Binding-site contacts:
Ligand atom O4D contacts residue VAL199 of chain 1.B at 3.2 Å.
Ligand atom O1B contacts residue PHE200 of chain 1.B at 3.2 Å (h-bond).
Ligand atom O1A contacts residue GLY198 of chain 1.B at 3.2 Å.
Ligand atom C1' contacts residue LEU231 of chain 1.B at 3.5 Å (hydrophobic).
Ligand atom C2 contacts residue ALA229 of chain 1.B at 3.6 Å (hydrophobic).
Ligand atom O2A contacts residue ALA81 of chain 1.B at 3.5 Å.
Ligand atom O1B contacts residue GLY196 of chain 1.B at 3.0 Å.
Ligand atom C2 contacts residue THR46 of chain 1.B at 3.4 Å.
Ligand atom C6 contacts residue GLN82 of chain 1.B at 3.6 Å.
Ligand atom O1B contacts residue CYS197 of chain 1.B at 3.2 Å (h-bond).
Ligand atom O5D contacts residue VAL199 of chain 1.B at 3.4 Å.
Ligand atom O2D contacts residue GLU83 of chain 1.B at 2.6 Å (salt-bridge).
Ligand atom O1B contacts residue VAL199 of chain 1.B at 3.3 Å (h-bond).
Ligand atom C5' contacts residue ALA194 of chain 1.B at 3.2 Å (hydrophobic).
Ligand atom C2D contacts residue SER67 of chain 1.B at 3.6 Å.
Ligand atom O3D contacts residue SER67 of chain 1.B at 3.5 Å.
Ligand atom C3D contacts residue SER67 of chain 1.B at 3.5 Å.
Ligand atom O1B contacts residue GLY198 of chain 1.B at 2.8 Å (h-bond).
Ligand atom O4' contacts residue PHE65 of chain 1.B at 3.5 Å.
Ligand atom C5D contacts residue PHE65 of chain 1.B at 3.5 Å (hydrophobic).
Ligand atom PB contacts residue GLY196 of chain 1.B at 3.6 Å.
Ligand atom C4' contacts residue ALA194 of chain 1.B at 3.5 Å (hydrophobic).
Ligand atom N6 contacts residue ASP85 of chain 1.B at 2.9 Å (salt-bridge).
Ligand atom C2D contacts residue GLU83 of chain 1.B at 3.4 Å.
Ligand atom O3' contacts residue GLY198 of chain 1.B at 3.5 Å.
Ligand atom O2D contacts residue SER67 of chain 1.B at 3.3 Å.
Ligand atom C5' contacts residue GLY198 of chain 1.B at 3.4 Å.
Ligand atom O2A contacts residue GLN82 of chain 1.B at 2.8 Å (h-bond).
Ligand atom O5D contacts residue PHE200 of chain 1.B at 3.6 Å (h-bond).
Ligand atom N3 contacts residue LEU231 of chain 1.B at 3.4 Å (h-bond).
Ligand atom N1 contacts residue THR45 of chain 1.B at 3.4 Å.
Ligand atom O2' contacts residue LEU231 of chain 1.B at 2.7 Å (h-bond).
Ligand atom O2B contacts residue GLY196 of chain 1.B at 2.8 Å (h-bond).
Ligand atom O1A contacts residue VAL199 of chain 1.B at 2.8 Å (h-bond).
Ligand atom O3A contacts residue PHE65 of chain 1.B at 3.5 Å.
Ligand atom O2D contacts residue GLY73 of chain 1.B at 3.0 Å.
Ligand atom C4 contacts residue LEU231 of chain 1.B at 3.5 Å (hydrophobic).
Ligand atom C2' contacts residue LEU231 of chain 1.B at 3.2 Å (hydrophobic).
Ligand atom N1 contacts residue THR46 of chain 1.B at 3.0 Å (h-bond).
Ligand atom C4D contacts residue PHE200 of chain 1.B at 3.5 Å (hydrophobic).

A protein and the small-molecule ligand that binds it are described below.
Small molecule (SMILES): Nc1ncnc2c1ncn2[C@@H]1O[C@H](COP(=O)(O)OP(=O)(O)OC[C@H]2O[C@H](O)[C@H](O)[C@@H]2O)[C@@H](O)[C@H]1O

Sequence of chain 1.B:
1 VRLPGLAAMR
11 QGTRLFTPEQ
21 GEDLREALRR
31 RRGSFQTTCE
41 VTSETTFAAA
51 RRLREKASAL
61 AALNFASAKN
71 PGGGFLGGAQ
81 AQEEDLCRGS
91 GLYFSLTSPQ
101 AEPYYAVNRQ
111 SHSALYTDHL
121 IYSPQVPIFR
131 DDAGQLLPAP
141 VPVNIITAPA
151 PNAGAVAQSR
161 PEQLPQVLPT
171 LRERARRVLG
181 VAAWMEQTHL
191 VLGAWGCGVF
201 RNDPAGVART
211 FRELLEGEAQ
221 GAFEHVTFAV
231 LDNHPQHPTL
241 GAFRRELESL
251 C